Sequence of chain 1.A:
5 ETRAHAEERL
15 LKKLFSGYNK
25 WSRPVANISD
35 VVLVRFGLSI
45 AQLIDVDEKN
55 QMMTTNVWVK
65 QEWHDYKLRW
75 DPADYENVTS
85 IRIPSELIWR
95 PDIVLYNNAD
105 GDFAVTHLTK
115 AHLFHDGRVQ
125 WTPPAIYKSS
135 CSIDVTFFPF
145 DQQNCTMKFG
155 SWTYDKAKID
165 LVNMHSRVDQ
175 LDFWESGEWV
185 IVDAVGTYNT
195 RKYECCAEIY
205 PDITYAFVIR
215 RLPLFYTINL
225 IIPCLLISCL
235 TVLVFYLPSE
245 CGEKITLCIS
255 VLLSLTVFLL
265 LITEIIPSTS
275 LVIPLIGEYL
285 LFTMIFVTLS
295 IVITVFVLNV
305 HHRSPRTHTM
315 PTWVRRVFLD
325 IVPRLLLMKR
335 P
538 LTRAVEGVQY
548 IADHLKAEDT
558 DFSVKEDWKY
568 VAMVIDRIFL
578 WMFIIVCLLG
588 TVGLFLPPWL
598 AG

A small-molecule ligand and the protein it binds are described below.
Small molecule (SMILES): CC(=O)N[C@@H]1[C@@H](O)[C@H](O)[C@@H](CO)O[C@H]1O

Binding-site contacts:
Ligand atom C5 contacts residue ALA210 of chain 1.A at 4.3 Å (hydrophobic).
Ligand atom C7 contacts residue ASN148 of chain 1.A at 3.3 Å.
Ligand atom C2 contacts residue ASN148 of chain 1.A at 2.5 Å.
Ligand atom C5 contacts residue ASN148 of chain 1.A at 3.6 Å.
Ligand atom O7 contacts residue ASN148 of chain 1.A at 3.2 Å (h-bond).
Ligand atom C4 contacts residue ASN148 of chain 1.A at 4.2 Å.
Ligand atom N2 contacts residue ASN148 of chain 1.A at 3.0 Å (h-bond).
Ligand atom C1 contacts residue ASN148 of chain 1.A at 1.4 Å.
Ligand atom N2 contacts residue VAL212 of chain 1.A at 4.3 Å.
Ligand atom C3 contacts residue ASN148 of chain 1.A at 3.8 Å.
Ligand atom C1 contacts residue ALA210 of chain 1.A at 4.3 Å (hydrophobic).
Ligand atom C6 contacts residue THR150 of chain 1.A at 4.2 Å.
Ligand atom C8 contacts residue VAL212 of chain 1.A at 3.9 Å (hydrophobic).
Ligand atom C7 contacts residue VAL212 of chain 1.A at 4.4 Å (hydrophobic).
Ligand atom O5 contacts residue ASN148 of chain 1.A at 2.3 Å (h-bond).